Sequence of chain 2.A:
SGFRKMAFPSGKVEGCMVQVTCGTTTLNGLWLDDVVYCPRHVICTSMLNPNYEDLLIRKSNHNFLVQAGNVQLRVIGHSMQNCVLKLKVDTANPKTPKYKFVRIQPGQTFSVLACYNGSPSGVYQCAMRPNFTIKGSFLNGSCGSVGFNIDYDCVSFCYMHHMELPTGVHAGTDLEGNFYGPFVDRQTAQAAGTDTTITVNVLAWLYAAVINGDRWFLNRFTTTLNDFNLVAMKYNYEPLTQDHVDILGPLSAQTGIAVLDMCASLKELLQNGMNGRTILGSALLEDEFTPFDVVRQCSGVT

Binding-site contacts:
Ligand atom O11 contacts residue HIS41 of chain 2.A at 4.0 Å.
Ligand atom C2 contacts residue HIS41 of chain 2.A at 3.5 Å.
Ligand atom C5 contacts residue HIS41 of chain 2.A at 3.5 Å.
Ligand atom C2 contacts residue CYS145 of chain 2.A at 3.2 Å (hydrophobic).
Ligand atom C10 contacts residue HIS164 of chain 2.A at 3.3 Å.
Ligand atom O11 contacts residue HIS164 of chain 2.A at 3.6 Å (h-bond).
Ligand atom C6 contacts residue HIS41 of chain 2.A at 3.5 Å.
Ligand atom C3 contacts residue HIS164 of chain 2.A at 4.3 Å.
Ligand atom O11 contacts residue HIS163 of chain 2.A at 4.2 Å.
Ligand atom C6 contacts residue CYS145 of chain 2.A at 4.0 Å (hydrophobic).
Ligand atom N9 contacts residue MET165 of chain 2.A at 4.3 Å.
Ligand atom C8 contacts residue ARG188 of chain 2.A at 3.7 Å.
Ligand atom C7 contacts residue MET165 of chain 2.A at 3.7 Å (hydrophobic).
Ligand atom C5 contacts residue HIS164 of chain 2.A at 3.9 Å.
Ligand atom C4 contacts residue HIS41 of chain 2.A at 3.4 Å.
Ligand atom C1 contacts residue CYS145 of chain 2.A at 2.9 Å (hydrophobic).
Ligand atom C4 contacts residue MET165 of chain 2.A at 4.2 Å (hydrophobic).
Ligand atom O11 contacts residue CYS145 of chain 2.A at 2.6 Å (h-bond).
Ligand atom C6 contacts residue HIS164 of chain 2.A at 3.2 Å.
Ligand atom C8 contacts residue HIS41 of chain 2.A at 4.0 Å.
Ligand atom C5 contacts residue MET165 of chain 2.A at 4.1 Å (hydrophobic).
Ligand atom O11 contacts residue LEU27 of chain 2.A at 4.0 Å.
Ligand atom C10 contacts residue HIS41 of chain 2.A at 4.2 Å.
Ligand atom C10 contacts residue LEU27 of chain 2.A at 4.3 Å (hydrophobic).
Ligand atom C3 contacts residue HIS41 of chain 2.A at 3.4 Å.
Ligand atom C10 contacts residue CYS145 of chain 2.A at 1.8 Å (hydrophobic).
Ligand atom C8 contacts residue ASP187 of chain 2.A at 3.6 Å.
Ligand atom C1 contacts residue HIS41 of chain 2.A at 3.6 Å.
Ligand atom C2 contacts residue HIS164 of chain 2.A at 3.7 Å.
Ligand atom C1 contacts residue HIS164 of chain 2.A at 3.1 Å.
Ligand atom C7 contacts residue ASP187 of chain 2.A at 3.5 Å.
Ligand atom C8 contacts residue MET165 of chain 2.A at 3.8 Å (hydrophobic).
Ligand atom C7 contacts residue ARG188 of chain 2.A at 4.2 Å.
Ligand atom C7 contacts residue HIS41 of chain 2.A at 3.7 Å.
Ligand atom N9 contacts residue HIS41 of chain 2.A at 3.6 Å.
Ligand atom C4 contacts residue HIS164 of chain 2.A at 4.4 Å.
Ligand atom O11 contacts residue PRO39 of chain 2.A at 3.4 Å.

The small molecule below binds the protein below.
Small molecule (SMILES): O=C(On1nnc2ccccc21)c1ccc2[nH]ccc2c1